Sequence of chain 1.B:
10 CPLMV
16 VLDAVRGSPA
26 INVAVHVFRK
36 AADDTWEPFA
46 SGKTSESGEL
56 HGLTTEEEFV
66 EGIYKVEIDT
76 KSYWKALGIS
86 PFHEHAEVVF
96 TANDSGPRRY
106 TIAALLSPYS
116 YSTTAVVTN

Binding-site contacts:
Ligand atom OAA contacts residue 4AK15 of chain 1.B at 3.2 Å (h-bond).
Ligand atom CLAC contacts residue SER117 of chain 1.B at 2.8 Å.
Ligand atom CAF contacts residue 4AJ1 of chain 2.D at 1.4 Å.
Ligand atom CAJ contacts residue 4AJ1 of chain 2.D at 0.6 Å.
Ligand atom CLAD contacts residue SER117 of chain 2.B at 3.5 Å.
Ligand atom CAI contacts residue 4AJ1 of chain 2.D at 0.6 Å.
Ligand atom CAP contacts residue 4AJ1 of chain 2.D at 0.4 Å.
Ligand atom OAM contacts residue 4AJ1 of chain 2.D at 0.9 Å (h-bond).
Ligand atom CAR contacts residue 4AJ1 of chain 2.D at 0.6 Å.
Ligand atom CAS contacts residue 4AJ1 of chain 2.D at 0.0 Å.
Ligand atom CAU contacts residue 4AJ1 of chain 2.D at 0.9 Å.
Ligand atom CLAC contacts residue THR118 of chain 1.B at 3.3 Å.
Ligand atom OAB contacts residue 4AJ1 of chain 2.D at 0.6 Å (h-bond).
Ligand atom CAE contacts residue 4AJ1 of chain 2.D at 0.0 Å.
Ligand atom NAK contacts residue LEU17 of chain 2.B at 3.2 Å.
Ligand atom CAO contacts residue 4AJ1 of chain 2.D at 0.4 Å.
Ligand atom CAS contacts residue SER117 of chain 1.B at 3.5 Å.
Ligand atom NAL contacts residue 4AJ1 of chain 2.D at 1.3 Å (h-bond).
Ligand atom CAH contacts residue 4AJ1 of chain 2.D at 1.4 Å.
Ligand atom CAE contacts residue 4AK15 of chain 1.B at 3.1 Å.
Ligand atom CAO contacts residue SER117 of chain 1.B at 3.6 Å.
Ligand atom CLAC contacts residue 4AJ1 of chain 2.D at 0.8 Å.
Ligand atom OAB contacts residue SER117 of chain 1.B at 2.8 Å (h-bond).
Ligand atom CAN contacts residue 4AJ1 of chain 2.D at 1.6 Å.
Ligand atom CAE contacts residue 4AK15 of chain 2.B at 3.1 Å.
Ligand atom OAB contacts residue LEU110 of chain 1.B at 3.5 Å.
Ligand atom OAA contacts residue 4AJ1 of chain 2.D at 2.9 Å.
Ligand atom NAL contacts residue ALA108 of chain 1.B at 3.2 Å.
Ligand atom CAT contacts residue 4AJ1 of chain 2.D at 0.6 Å.
Ligand atom CLAD contacts residue 4AJ1 of chain 2.D at 0.8 Å.
Ligand atom NAK contacts residue ALA108 of chain 1.B at 3.4 Å.
Ligand atom NAL contacts residue LEU17 of chain 2.B at 3.1 Å.
Ligand atom CAQ contacts residue 4AJ1 of chain 2.D at 0.5 Å.
Ligand atom NAK contacts residue 4AJ1 of chain 2.D at 1.4 Å (h-bond).
Ligand atom CAN contacts residue 4AK15 of chain 1.B at 3.4 Å.
Ligand atom CAF contacts residue 4AK15 of chain 1.B at 2.6 Å.
Ligand atom CLAD contacts residue THR118 of chain 2.B at 3.5 Å.
Ligand atom CAG contacts residue 4AJ1 of chain 2.D at 1.2 Å.
Ligand atom OAB contacts residue SER117 of chain 2.B at 2.5 Å (h-bond).
Ligand atom CAS contacts residue SER117 of chain 2.B at 3.5 Å.

Sequence of chain 2.B:
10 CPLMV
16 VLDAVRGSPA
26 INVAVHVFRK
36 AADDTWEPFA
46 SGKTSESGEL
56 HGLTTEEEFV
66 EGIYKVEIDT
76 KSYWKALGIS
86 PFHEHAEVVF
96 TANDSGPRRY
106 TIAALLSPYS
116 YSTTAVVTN

A protein and the small-molecule ligand that binds it are described below.
Small molecule (SMILES): Oc1cccc(-c2nnc(-c3cc(Cl)c(O)c(Cl)c3)o2)c1